Binding-site contacts:
Ligand atom OAC contacts residue ZN1 of chain 1.D at 1.9 Å.
Ligand atom CA contacts residue HIS321 of chain 1.A at 3.6 Å.
Ligand atom OAG contacts residue LYS479 of chain 1.A at 2.8 Å (salt-bridge).
Ligand atom CAA contacts residue TYR480 of chain 1.A at 3.8 Å (hydrophobic).
Ligand atom CB contacts residue HIS321 of chain 1.A at 3.6 Å.
Ligand atom OAC contacts residue TYR491 of chain 1.A at 2.7 Å (h-bond).
Ligand atom CAQ contacts residue HIS481 of chain 1.A at 3.7 Å.
Ligand atom OAC contacts residue HIS355 of chain 1.A at 3.6 Å (h-bond).
Ligand atom CA contacts residue GLU352 of chain 1.A at 3.5 Å.
Ligand atom OAG contacts residue GLN249 of chain 1.A at 3.0 Å (h-bond).
Ligand atom OAF contacts residue GLU352 of chain 1.A at 2.8 Å (salt-bridge).
Ligand atom CAP contacts residue HIS351 of chain 1.A at 3.7 Å.
Ligand atom CAI contacts residue HIS351 of chain 1.A at 3.7 Å.
Ligand atom CAQ contacts residue GLN249 of chain 1.A at 3.4 Å.
Ligand atom OAC contacts residue HIS351 of chain 1.A at 3.3 Å (h-bond).
Ligand atom CAQ contacts residue TYR488 of chain 1.A at 3.6 Å (hydrophobic).
Ligand atom OAF contacts residue HIS351 of chain 1.A at 3.5 Å (h-bond).
Ligand atom N contacts residue ALA322 of chain 1.A at 2.8 Å (h-bond).
Ligand atom N contacts residue HIS321 of chain 1.A at 3.2 Å (h-bond).
Ligand atom N contacts residue GLU352 of chain 1.A at 3.5 Å (salt-bridge).
Ligand atom O contacts residue HIS321 of chain 1.A at 2.7 Å (h-bond).
Ligand atom CB contacts residue ALA322 of chain 1.A at 3.7 Å (hydrophobic).
Ligand atom OAC contacts residue GLU379 of chain 1.A at 2.9 Å (salt-bridge).
Ligand atom CAK contacts residue ALA322 of chain 1.A at 3.4 Å (hydrophobic).
Ligand atom CAQ contacts residue LYS479 of chain 1.A at 3.7 Å.
Ligand atom OAF contacts residue HIS355 of chain 1.A at 3.3 Å (h-bond).
Ligand atom OAG contacts residue HIS481 of chain 1.A at 3.4 Å.
Ligand atom CAP contacts residue TYR491 of chain 1.A at 3.4 Å (hydrophobic).
Ligand atom OAF contacts residue ZN1 of chain 1.D at 2.6 Å.
Ligand atom C contacts residue HIS321 of chain 1.A at 3.5 Å.
Ligand atom OAG contacts residue TYR488 of chain 1.A at 2.6 Å (h-bond).
Ligand atom O contacts residue HIS481 of chain 1.A at 2.9 Å.
Ligand atom CA contacts residue ALA322 of chain 1.A at 3.8 Å (hydrophobic).
Ligand atom CAP contacts residue HIS355 of chain 1.A at 3.8 Å.
Ligand atom OAD contacts residue GLN249 of chain 1.A at 3.7 Å.
Ligand atom CAP contacts residue ZN1 of chain 1.D at 2.5 Å.
Ligand atom CAP contacts residue GLU352 of chain 1.A at 3.7 Å.
Ligand atom CAU contacts residue TYR491 of chain 1.A at 3.3 Å (hydrophobic).
Ligand atom CAU contacts residue ALA322 of chain 1.A at 3.7 Å (hydrophobic).
Ligand atom CB contacts residue GLU352 of chain 1.A at 3.5 Å.

A protein and the small-molecule ligand that binds it are described below.
Small molecule (SMILES): CCC[C@H](N[C@@H](C)C(=O)N1[C@H](C(=O)O)C[C@@H]2CCCC[C@@H]21)C(=O)O

Sequence of chain 1.A:
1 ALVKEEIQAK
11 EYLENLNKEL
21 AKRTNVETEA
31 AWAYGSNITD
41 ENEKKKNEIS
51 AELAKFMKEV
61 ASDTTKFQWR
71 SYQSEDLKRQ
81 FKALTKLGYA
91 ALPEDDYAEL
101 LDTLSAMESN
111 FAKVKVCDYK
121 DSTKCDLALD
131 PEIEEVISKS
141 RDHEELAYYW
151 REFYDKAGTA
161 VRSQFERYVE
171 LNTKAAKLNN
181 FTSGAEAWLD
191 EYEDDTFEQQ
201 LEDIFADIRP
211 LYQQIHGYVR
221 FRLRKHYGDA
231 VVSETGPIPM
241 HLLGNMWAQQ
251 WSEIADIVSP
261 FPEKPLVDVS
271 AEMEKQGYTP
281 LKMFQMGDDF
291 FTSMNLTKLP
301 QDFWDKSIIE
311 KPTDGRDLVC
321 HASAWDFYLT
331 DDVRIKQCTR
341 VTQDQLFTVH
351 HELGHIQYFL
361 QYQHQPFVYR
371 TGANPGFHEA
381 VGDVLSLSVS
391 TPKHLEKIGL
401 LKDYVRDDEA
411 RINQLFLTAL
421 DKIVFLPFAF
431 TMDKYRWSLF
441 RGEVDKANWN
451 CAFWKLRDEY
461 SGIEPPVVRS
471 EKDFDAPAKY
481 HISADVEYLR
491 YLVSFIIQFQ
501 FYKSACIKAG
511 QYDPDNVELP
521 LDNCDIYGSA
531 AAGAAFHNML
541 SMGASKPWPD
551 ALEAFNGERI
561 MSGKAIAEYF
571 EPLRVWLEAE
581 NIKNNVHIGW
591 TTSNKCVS